Sequence of chain 1.A:
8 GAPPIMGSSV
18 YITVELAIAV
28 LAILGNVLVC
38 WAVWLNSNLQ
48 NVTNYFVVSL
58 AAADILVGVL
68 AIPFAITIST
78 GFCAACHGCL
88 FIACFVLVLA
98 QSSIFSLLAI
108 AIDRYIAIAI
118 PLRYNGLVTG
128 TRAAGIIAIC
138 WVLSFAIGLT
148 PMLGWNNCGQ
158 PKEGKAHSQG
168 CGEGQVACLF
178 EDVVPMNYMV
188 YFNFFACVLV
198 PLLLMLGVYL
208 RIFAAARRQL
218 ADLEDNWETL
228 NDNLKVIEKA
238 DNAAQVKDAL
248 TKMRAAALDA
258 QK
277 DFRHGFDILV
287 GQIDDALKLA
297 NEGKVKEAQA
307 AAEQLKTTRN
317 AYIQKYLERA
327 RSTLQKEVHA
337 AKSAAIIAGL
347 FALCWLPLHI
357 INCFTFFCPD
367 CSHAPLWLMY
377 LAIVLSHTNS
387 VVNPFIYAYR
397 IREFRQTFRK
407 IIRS

Binding-site contacts:
Ligand atom C11 contacts residue PHE360 of chain 1.A at 4.3 Å (hydrophobic).
Ligand atom C26 contacts residue LEU352 of chain 1.A at 3.7 Å (hydrophobic).
Ligand atom C12 contacts residue ILE356 of chain 1.A at 4.2 Å (hydrophobic).
Ligand atom C21 contacts residue PRO353 of chain 1.A at 3.6 Å (hydrophobic).
Ligand atom C23 contacts residue ILE356 of chain 1.A at 4.1 Å (hydrophobic).
Ligand atom O1 contacts residue SER368 of chain 1.A at 2.6 Å (h-bond).
Ligand atom C18 contacts residue OLA1 of chain 1.I at 3.6 Å.
Ligand atom C27 contacts residue PRO353 of chain 1.A at 4.4 Å (hydrophobic).
Ligand atom C25 contacts residue LEU349 of chain 1.A at 4.5 Å (hydrophobic).
Ligand atom C11 contacts residue ILE357 of chain 1.A at 4.0 Å (hydrophobic).
Ligand atom C19 contacts residue PRO371 of chain 1.A at 4.2 Å (hydrophobic).
Ligand atom C11 contacts residue LEU374 of chain 1.A at 4.0 Å (hydrophobic).
Ligand atom C26 contacts residue LEU349 of chain 1.A at 4.3 Å (hydrophobic).
Ligand atom C4 contacts residue OLA1 of chain 1.I at 4.0 Å.
Ligand atom C24 contacts residue ILE356 of chain 1.A at 4.2 Å (hydrophobic).
Ligand atom C9 contacts residue PHE360 of chain 1.A at 4.2 Å (hydrophobic).
Ligand atom C2 contacts residue HIS369 of chain 1.A at 4.4 Å.
Ligand atom C21 contacts residue ILE356 of chain 1.A at 4.1 Å (hydrophobic).
Ligand atom C27 contacts residue LEU349 of chain 1.A at 3.8 Å (hydrophobic).
Ligand atom C3 contacts residue SER368 of chain 1.A at 3.4 Å.
Ligand atom C19 contacts residue ALA370 of chain 1.A at 4.3 Å (hydrophobic).
Ligand atom C1 contacts residue PHE360 of chain 1.A at 3.9 Å (hydrophobic).
Ligand atom C19 contacts residue LEU374 of chain 1.A at 3.8 Å (hydrophobic).
Ligand atom O1 contacts residue OLA1 of chain 1.I at 4.0 Å.
Ligand atom C12 contacts residue ILE357 of chain 1.A at 3.9 Å (hydrophobic).
Ligand atom C1 contacts residue ALA370 of chain 1.A at 4.4 Å (hydrophobic).
Ligand atom C23 contacts residue PRO353 of chain 1.A at 4.3 Å (hydrophobic).
Ligand atom C26 contacts residue PRO353 of chain 1.A at 4.2 Å (hydrophobic).
Ligand atom C22 contacts residue ILE356 of chain 1.A at 4.4 Å (hydrophobic).
Ligand atom C2 contacts residue ALA370 of chain 1.A at 3.9 Å (hydrophobic).
Ligand atom C2 contacts residue PHE360 of chain 1.A at 4.5 Å (hydrophobic).
Ligand atom C17 contacts residue ILE356 of chain 1.A at 4.5 Å (hydrophobic).
Ligand atom O1 contacts residue CYS367 of chain 1.A at 3.6 Å.
Ligand atom C3 contacts residue CYS367 of chain 1.A at 4.0 Å (hydrophobic).
Ligand atom C18 contacts residue LEU374 of chain 1.A at 3.9 Å (hydrophobic).
Ligand atom C12 contacts residue PHE360 of chain 1.A at 4.3 Å (hydrophobic).
Ligand atom C19 contacts residue OLA1 of chain 1.I at 3.9 Å.
Ligand atom C2 contacts residue SER368 of chain 1.A at 3.1 Å.

A protein and the small-molecule ligand that binds it are described below.
Small molecule (SMILES): CC(C)CCC[C@@H](C)[C@H]1CC[C@H]2[C@@H]3CC=C4C[C@@H](O)CC[C@]4(C)[C@H]3CC[C@]12C